Sequence of chain 1.C:
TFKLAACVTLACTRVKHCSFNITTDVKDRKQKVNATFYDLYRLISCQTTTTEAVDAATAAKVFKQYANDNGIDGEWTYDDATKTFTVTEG

This small molecule binds to this protein.
Small molecule (SMILES): CC(=O)N[C@@H]1[C@@H](O)[C@H](O)[C@@H](CO)O[C@H]1O

Binding-site contacts:
Ligand atom C1 contacts residue TYR114 of chain 1.A at 3.9 Å (hydrophobic).
Ligand atom C2 contacts residue ASN46 of chain 1.C at 2.3 Å.
Ligand atom C5 contacts residue ASN46 of chain 1.C at 3.6 Å.
Ligand atom O7 contacts residue ASP53 of chain 1.A at 4.4 Å.
Ligand atom C5 contacts residue THR48 of chain 1.C at 4.1 Å.
Ligand atom N2 contacts residue ASN46 of chain 1.C at 2.8 Å (h-bond).
Ligand atom O6 contacts residue TYR50 of chain 1.C at 4.5 Å.
Ligand atom C6 contacts residue THR48 of chain 1.C at 4.0 Å.
Ligand atom C1 contacts residue ASN46 of chain 1.C at 1.4 Å.
Ligand atom C3 contacts residue ASN46 of chain 1.C at 3.7 Å.
Ligand atom O7 contacts residue ASN46 of chain 1.C at 3.8 Å.
Ligand atom C2 contacts residue TYR114 of chain 1.A at 3.6 Å (hydrophobic).
Ligand atom O7 contacts residue TYR114 of chain 1.A at 2.6 Å (h-bond).
Ligand atom C8 contacts residue TYR114 of chain 1.A at 4.3 Å (hydrophobic).
Ligand atom O5 contacts residue THR48 of chain 1.C at 4.3 Å.
Ligand atom N2 contacts residue TYR114 of chain 1.A at 3.7 Å.
Ligand atom C6 contacts residue TYR50 of chain 1.C at 3.6 Å (hydrophobic).
Ligand atom C7 contacts residue TYR114 of chain 1.A at 3.3 Å (hydrophobic).
Ligand atom C7 contacts residue ASN46 of chain 1.C at 3.5 Å.
Ligand atom C4 contacts residue ASN46 of chain 1.C at 4.2 Å.
Ligand atom C8 contacts residue PHE113 of chain 1.A at 3.8 Å (hydrophobic).
Ligand atom C8 contacts residue ASP53 of chain 1.A at 3.7 Å.
Ligand atom N2 contacts residue PHE113 of chain 1.A at 4.5 Å.
Ligand atom C8 contacts residue SER55 of chain 1.A at 4.0 Å.
Ligand atom C7 contacts residue PHE113 of chain 1.A at 4.3 Å (hydrophobic).
Ligand atom O5 contacts residue ASN46 of chain 1.C at 2.4 Å (h-bond).

Sequence of chain 1.A:
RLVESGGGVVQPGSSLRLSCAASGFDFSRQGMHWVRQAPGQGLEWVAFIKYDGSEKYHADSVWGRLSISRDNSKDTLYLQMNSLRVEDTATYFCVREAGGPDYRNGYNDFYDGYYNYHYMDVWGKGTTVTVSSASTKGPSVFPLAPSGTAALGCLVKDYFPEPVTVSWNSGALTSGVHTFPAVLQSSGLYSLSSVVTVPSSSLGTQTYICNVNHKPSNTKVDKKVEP